This protein binds this small molecule.
Small molecule (SMILES): NC(=[NH2+])c1ccc2[nH]c(-c3ccccc3O)nc2c1

Sequence of chain 1.A:
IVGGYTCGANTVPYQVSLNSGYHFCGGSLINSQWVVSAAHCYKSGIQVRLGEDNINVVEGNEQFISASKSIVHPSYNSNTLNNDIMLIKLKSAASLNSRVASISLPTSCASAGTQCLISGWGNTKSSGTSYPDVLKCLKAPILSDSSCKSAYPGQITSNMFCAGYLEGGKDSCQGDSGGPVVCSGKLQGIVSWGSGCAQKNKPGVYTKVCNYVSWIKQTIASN

Binding-site contacts:
Ligand atom C8 contacts residue SER177 of chain 1.A at 3.6 Å.
Ligand atom C1 contacts residue SER172 of chain 1.A at 3.8 Å.
Ligand atom C7 contacts residue GLY194 of chain 1.A at 3.9 Å.
Ligand atom N2 contacts residue TRP193 of chain 1.A at 3.8 Å.
Ligand atom N2 contacts residue ASP171 of chain 1.A at 2.9 Å (salt-bridge).
Ligand atom N1 contacts residue CYS197 of chain 1.A at 3.7 Å.
Ligand atom C2 contacts residue SER172 of chain 1.A at 3.5 Å.
Ligand atom C5 contacts residue CYS173 of chain 1.A at 3.9 Å (hydrophobic).
Ligand atom C1' contacts residue GLN174 of chain 1.A at 3.9 Å.
Ligand atom O6' contacts residue SER177 of chain 1.A at 2.1 Å (h-bond).
Ligand atom C2 contacts residue CYS173 of chain 1.A at 3.9 Å (hydrophobic).
Ligand atom C1 contacts residue TRP193 of chain 1.A at 3.9 Å (hydrophobic).
Ligand atom N1 contacts residue GLY194 of chain 1.A at 3.7 Å.
Ligand atom C7 contacts residue GLY196 of chain 1.A at 3.9 Å.
Ligand atom C5 contacts residue GLN174 of chain 1.A at 3.8 Å.
Ligand atom O6' contacts residue HIS40 of chain 1.A at 2.5 Å (h-bond).
Ligand atom C4 contacts residue CYS173 of chain 1.A at 3.8 Å (hydrophobic).
Ligand atom C1 contacts residue GLY194 of chain 1.A at 4.0 Å.
Ligand atom C8 contacts residue GLN174 of chain 1.A at 3.7 Å.
Ligand atom C3' contacts residue GLN174 of chain 1.A at 3.4 Å.
Ligand atom N4 contacts residue GLN174 of chain 1.A at 3.9 Å.
Ligand atom N3 contacts residue SER177 of chain 1.A at 2.6 Å (h-bond).
Ligand atom C7 contacts residue ASP171 of chain 1.A at 3.7 Å.
Ligand atom N1 contacts residue SER172 of chain 1.A at 3.4 Å (h-bond).
Ligand atom N1 contacts residue ASP171 of chain 1.A at 3.1 Å (salt-bridge).
Ligand atom C4 contacts residue SER177 of chain 1.A at 3.3 Å.
Ligand atom C7 contacts residue SER172 of chain 1.A at 3.2 Å.
Ligand atom C3 contacts residue VAL191 of chain 1.A at 3.5 Å (hydrophobic).
Ligand atom N2 contacts residue SER172 of chain 1.A at 2.9 Å (h-bond).
Ligand atom N2 contacts residue GLY204 of chain 1.A at 3.6 Å.
Ligand atom C6' contacts residue HIS40 of chain 1.A at 3.6 Å.
Ligand atom C4' contacts residue GLN174 of chain 1.A at 3.9 Å.
Ligand atom N3 contacts residue GLN174 of chain 1.A at 3.8 Å.
Ligand atom N1 contacts residue GLY196 of chain 1.A at 2.7 Å (h-bond).
Ligand atom C2' contacts residue GLN174 of chain 1.A at 3.8 Å.
Ligand atom C6' contacts residue SER177 of chain 1.A at 3.4 Å.
Ligand atom C2 contacts residue VAL191 of chain 1.A at 3.7 Å (hydrophobic).
Ligand atom C3 contacts residue SER177 of chain 1.A at 3.5 Å.
Ligand atom C3 contacts residue CYS173 of chain 1.A at 3.6 Å (hydrophobic).
Ligand atom C1 contacts residue CYS173 of chain 1.A at 3.8 Å (hydrophobic).